A protein and the small-molecule ligand that binds it are described below.
Small molecule (SMILES): O=C(O)CN(CCN(CC(=O)O)CC(=O)O)CC(=O)O

Sequence of chain 1.A:
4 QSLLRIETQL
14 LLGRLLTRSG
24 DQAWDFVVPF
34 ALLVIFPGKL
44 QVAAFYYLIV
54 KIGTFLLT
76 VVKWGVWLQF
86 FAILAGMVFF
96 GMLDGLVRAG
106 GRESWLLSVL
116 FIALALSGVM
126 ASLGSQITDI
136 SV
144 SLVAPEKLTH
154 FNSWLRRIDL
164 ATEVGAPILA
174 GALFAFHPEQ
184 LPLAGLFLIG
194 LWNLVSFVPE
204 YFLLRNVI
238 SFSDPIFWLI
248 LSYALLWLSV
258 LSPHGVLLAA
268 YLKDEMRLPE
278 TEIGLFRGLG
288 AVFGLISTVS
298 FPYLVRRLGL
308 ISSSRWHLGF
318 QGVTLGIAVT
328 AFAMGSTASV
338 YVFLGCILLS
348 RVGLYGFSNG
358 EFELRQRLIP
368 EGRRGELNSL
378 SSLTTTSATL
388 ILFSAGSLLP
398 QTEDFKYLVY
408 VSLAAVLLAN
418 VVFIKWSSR

Binding-site contacts:
Ligand atom C2 contacts residue TRP254 of chain 1.A at 3.8 Å (hydrophobic).
Ligand atom O18 contacts residue NI1 of chain 1.E at 2.5 Å (h-bond).
Ligand atom O20 contacts residue NI1 of chain 1.E at 3.4 Å (h-bond).
Ligand atom O15 contacts residue NI1 of chain 1.E at 3.3 Å (h-bond).
Ligand atom O19 contacts residue VAL263 of chain 1.A at 3.6 Å.
Ligand atom O18 contacts residue HIS261 of chain 1.A at 2.8 Å (h-bond).
Ligand atom O20 contacts residue GLY262 of chain 1.A at 3.2 Å.
Ligand atom O20 contacts residue HIS261 of chain 1.A at 3.6 Å.
Ligand atom O14 contacts residue LEU253 of chain 1.A at 3.6 Å.
Ligand atom C9 contacts residue TRP254 of chain 1.A at 3.7 Å (hydrophobic).
Ligand atom O19 contacts residue HIS261 of chain 1.A at 3.6 Å.
Ligand atom O14 contacts residue SER256 of chain 1.A at 3.4 Å (h-bond).
Ligand atom C12 contacts residue NI1 of chain 1.E at 3.0 Å.
Ligand atom C12 contacts residue SER259 of chain 1.A at 3.7 Å.
Ligand atom C4 contacts residue NI1 of chain 1.E at 3.8 Å.
Ligand atom O13 contacts residue ARG348 of chain 1.A at 2.7 Å (salt-bridge).
Ligand atom O13 contacts residue HIS261 of chain 1.A at 3.1 Å.
Ligand atom C2 contacts residue NI1 of chain 1.E at 3.4 Å.
Ligand atom O20 contacts residue SER259 of chain 1.A at 3.3 Å (h-bond).
Ligand atom C12 contacts residue ARG348 of chain 1.A at 3.5 Å.
Ligand atom C10 contacts residue NI1 of chain 1.E at 3.4 Å.
Ligand atom O19 contacts residue GLY262 of chain 1.A at 3.2 Å.
Ligand atom O17 contacts residue TRP254 of chain 1.A at 3.7 Å.
Ligand atom C9 contacts residue NI1 of chain 1.E at 3.0 Å.
Ligand atom C7 contacts residue NI1 of chain 1.E at 2.7 Å.
Ligand atom C1 contacts residue NI1 of chain 1.E at 3.3 Å.
Ligand atom C11 contacts residue NI1 of chain 1.E at 3.0 Å.
Ligand atom O14 contacts residue LEU351 of chain 1.A at 3.4 Å.
Ligand atom C12 contacts residue LEU351 of chain 1.A at 3.4 Å (hydrophobic).
Ligand atom O15 contacts residue HIS261 of chain 1.A at 3.4 Å.
Ligand atom O13 contacts residue NI1 of chain 1.E at 2.5 Å (h-bond).
Ligand atom O13 contacts residue SER259 of chain 1.A at 3.4 Å (h-bond).
Ligand atom N8 contacts residue NI1 of chain 1.E at 2.0 Å (h-bond).
Ligand atom C5 contacts residue GLY262 of chain 1.A at 3.6 Å.
Ligand atom C6 contacts residue NI1 of chain 1.E at 2.4 Å.
Ligand atom N8 contacts residue HIS261 of chain 1.A at 3.8 Å.
Ligand atom C7 contacts residue TRP254 of chain 1.A at 3.5 Å (hydrophobic).
Ligand atom O13 contacts residue LEU351 of chain 1.A at 3.7 Å.
Ligand atom N3 contacts residue NI1 of chain 1.E at 2.6 Å (h-bond).
Ligand atom O14 contacts residue SER259 of chain 1.A at 3.5 Å (h-bond).